Sequence of chain 1.C:
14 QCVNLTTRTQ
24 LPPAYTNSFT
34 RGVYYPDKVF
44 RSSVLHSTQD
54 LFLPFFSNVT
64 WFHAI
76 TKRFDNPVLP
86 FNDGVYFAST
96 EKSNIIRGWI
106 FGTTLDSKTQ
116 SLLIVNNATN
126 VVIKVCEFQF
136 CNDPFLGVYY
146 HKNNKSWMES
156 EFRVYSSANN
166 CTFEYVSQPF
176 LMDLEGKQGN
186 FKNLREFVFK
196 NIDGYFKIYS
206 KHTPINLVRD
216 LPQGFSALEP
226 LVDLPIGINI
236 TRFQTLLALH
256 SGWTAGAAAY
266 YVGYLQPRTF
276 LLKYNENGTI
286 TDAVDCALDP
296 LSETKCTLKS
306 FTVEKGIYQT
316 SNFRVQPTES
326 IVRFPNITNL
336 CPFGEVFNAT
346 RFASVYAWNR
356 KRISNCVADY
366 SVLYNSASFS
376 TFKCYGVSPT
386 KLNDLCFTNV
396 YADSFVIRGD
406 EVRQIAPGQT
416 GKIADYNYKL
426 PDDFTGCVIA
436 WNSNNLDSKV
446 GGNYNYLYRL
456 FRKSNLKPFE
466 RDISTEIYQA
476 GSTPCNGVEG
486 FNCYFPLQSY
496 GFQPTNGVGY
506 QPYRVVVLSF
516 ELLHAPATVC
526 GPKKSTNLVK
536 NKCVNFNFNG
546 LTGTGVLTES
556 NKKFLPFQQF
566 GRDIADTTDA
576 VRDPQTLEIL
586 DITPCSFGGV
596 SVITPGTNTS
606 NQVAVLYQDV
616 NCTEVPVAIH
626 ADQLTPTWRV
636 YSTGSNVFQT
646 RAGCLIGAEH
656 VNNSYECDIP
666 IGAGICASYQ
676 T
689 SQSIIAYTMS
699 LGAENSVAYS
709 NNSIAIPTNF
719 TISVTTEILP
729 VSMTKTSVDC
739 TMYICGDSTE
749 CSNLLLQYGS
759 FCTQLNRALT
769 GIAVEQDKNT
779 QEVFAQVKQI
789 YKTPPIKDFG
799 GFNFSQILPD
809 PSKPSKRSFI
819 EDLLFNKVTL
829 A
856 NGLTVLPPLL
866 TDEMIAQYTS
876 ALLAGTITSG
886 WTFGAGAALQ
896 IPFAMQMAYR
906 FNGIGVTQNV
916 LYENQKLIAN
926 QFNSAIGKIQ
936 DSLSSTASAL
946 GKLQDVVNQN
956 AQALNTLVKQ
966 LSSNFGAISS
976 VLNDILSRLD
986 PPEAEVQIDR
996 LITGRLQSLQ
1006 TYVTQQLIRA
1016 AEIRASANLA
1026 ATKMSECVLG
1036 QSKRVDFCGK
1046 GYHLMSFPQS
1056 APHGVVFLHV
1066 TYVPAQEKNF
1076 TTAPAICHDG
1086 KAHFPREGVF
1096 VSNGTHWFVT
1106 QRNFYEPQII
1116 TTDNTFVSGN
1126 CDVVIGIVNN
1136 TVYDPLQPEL

A small-molecule ligand and the protein it binds are described below.
Small molecule (SMILES): CC(=O)N[C@@H]1[C@@H](O)[C@H](O)[C@@H](CO)O[C@H]1O

Binding-site contacts:
Ligand atom C1 contacts residue ASN616 of chain 1.C at 1.4 Å.
Ligand atom O7 contacts residue ASN616 of chain 1.C at 4.2 Å.
Ligand atom O6 contacts residue ASN616 of chain 1.C at 4.5 Å.
Ligand atom C5 contacts residue ASN616 of chain 1.C at 3.7 Å.
Ligand atom O5 contacts residue THR618 of chain 1.C at 3.5 Å (h-bond).
Ligand atom O6 contacts residue THR618 of chain 1.C at 3.7 Å.
Ligand atom O5 contacts residue ASN616 of chain 1.C at 2.4 Å (h-bond).
Ligand atom N2 contacts residue ASN616 of chain 1.C at 2.9 Å (h-bond).
Ligand atom C5 contacts residue THR618 of chain 1.C at 4.3 Å.
Ligand atom C3 contacts residue ASN616 of chain 1.C at 3.8 Å.
Ligand atom C6 contacts residue THR618 of chain 1.C at 4.4 Å.
Ligand atom C1 contacts residue THR618 of chain 1.C at 4.0 Å.
Ligand atom C4 contacts residue ASN616 of chain 1.C at 4.2 Å.
Ligand atom C2 contacts residue ASN616 of chain 1.C at 2.5 Å.
Ligand atom C7 contacts residue ASN616 of chain 1.C at 3.8 Å.